Binding-site contacts:
Ligand atom CAN contacts residue Y011 of chain 1.S at 4.0 Å.
Ligand atom CAL contacts residue LEU854 of chain 1.C at 3.6 Å (hydrophobic).
Ligand atom CAM contacts residue TRP683 of chain 1.C at 3.9 Å (hydrophobic).
Ligand atom CAB contacts residue PHE701 of chain 1.C at 3.9 Å (hydrophobic).
Ligand atom CAC contacts residue VAL743 of chain 1.C at 3.6 Å (hydrophobic).
Ligand atom CAK contacts residue POV1 of chain 1.R at 3.8 Å.
Ligand atom CAQ contacts residue POV1 of chain 1.R at 3.2 Å.
Ligand atom CAI contacts residue PHE736 of chain 1.C at 3.7 Å (hydrophobic).
Ligand atom CAY contacts residue LEU854 of chain 1.C at 4.0 Å (hydrophobic).
Ligand atom CAP contacts residue Y011 of chain 1.S at 4.0 Å.
Ligand atom OAF contacts residue ARG999 of chain 1.C at 3.5 Å (salt-bridge).
Ligand atom CBG contacts residue ILE697 of chain 1.C at 4.0 Å (hydrophobic).
Ligand atom CAR contacts residue TRP683 of chain 1.C at 3.8 Å (hydrophobic).
Ligand atom CAV contacts residue POV1 of chain 1.R at 3.9 Å.
Ligand atom CAT contacts residue PHE739 of chain 1.C at 3.7 Å (hydrophobic).
Ligand atom OAG contacts residue LEU854 of chain 1.C at 3.7 Å.
Ligand atom CAN contacts residue POV1 of chain 1.R at 4.0 Å.
Ligand atom CAP contacts residue ILE697 of chain 1.C at 4.0 Å (hydrophobic).
Ligand atom CAD contacts residue SER851 of chain 1.C at 3.9 Å.
Ligand atom CAZ contacts residue PHE736 of chain 1.C at 3.8 Å (hydrophobic).
Ligand atom CAC contacts residue VAL744 of chain 1.C at 3.7 Å (hydrophobic).
Ligand atom CAV contacts residue PHE736 of chain 1.C at 3.8 Å (hydrophobic).
Ligand atom CAK contacts residue Y011 of chain 1.S at 3.9 Å.
Ligand atom CAL contacts residue VAL1003 of chain 1.C at 3.8 Å (hydrophobic).
Ligand atom CAN contacts residue PHE701 of chain 1.C at 3.7 Å (hydrophobic).
Ligand atom OAW contacts residue TRP683 of chain 1.C at 3.5 Å (h-bond).
Ligand atom CAQ contacts residue ILE697 of chain 1.C at 3.9 Å (hydrophobic).
Ligand atom CBD contacts residue POV1 of chain 1.R at 3.3 Å.
Ligand atom CAQ contacts residue Y011 of chain 1.S at 3.3 Å.
Ligand atom CAA contacts residue POV1 of chain 1.R at 3.6 Å.
Ligand atom CAM contacts residue LEU854 of chain 1.C at 3.7 Å (hydrophobic).
Ligand atom CBC contacts residue TRP683 of chain 1.C at 3.9 Å (hydrophobic).
Ligand atom OAH contacts residue ARG999 of chain 1.C at 3.4 Å (salt-bridge).
Ligand atom CAE contacts residue POV1 of chain 1.R at 3.3 Å.
Ligand atom CBI contacts residue POV1 of chain 1.R at 4.1 Å.
Ligand atom CBG contacts residue POV1 of chain 1.R at 3.6 Å.
Ligand atom CBC contacts residue PHE736 of chain 1.C at 3.6 Å (hydrophobic).
Ligand atom CAD contacts residue POV1 of chain 1.R at 3.9 Å.
Ligand atom CAX contacts residue ARG999 of chain 1.C at 3.6 Å.
Ligand atom CAS contacts residue PHE739 of chain 1.C at 4.1 Å (hydrophobic).

The small molecule below binds the protein below.
Small molecule (SMILES): CC(C)CCC[C@@H](C)[C@H]1CC[C@H]2[C@@H]3CC=C4C[C@@H](OC(=O)CCC(=O)O)CC[C@]4(C)[C@H]3CC[C@]12C

Sequence of chain 1.C:
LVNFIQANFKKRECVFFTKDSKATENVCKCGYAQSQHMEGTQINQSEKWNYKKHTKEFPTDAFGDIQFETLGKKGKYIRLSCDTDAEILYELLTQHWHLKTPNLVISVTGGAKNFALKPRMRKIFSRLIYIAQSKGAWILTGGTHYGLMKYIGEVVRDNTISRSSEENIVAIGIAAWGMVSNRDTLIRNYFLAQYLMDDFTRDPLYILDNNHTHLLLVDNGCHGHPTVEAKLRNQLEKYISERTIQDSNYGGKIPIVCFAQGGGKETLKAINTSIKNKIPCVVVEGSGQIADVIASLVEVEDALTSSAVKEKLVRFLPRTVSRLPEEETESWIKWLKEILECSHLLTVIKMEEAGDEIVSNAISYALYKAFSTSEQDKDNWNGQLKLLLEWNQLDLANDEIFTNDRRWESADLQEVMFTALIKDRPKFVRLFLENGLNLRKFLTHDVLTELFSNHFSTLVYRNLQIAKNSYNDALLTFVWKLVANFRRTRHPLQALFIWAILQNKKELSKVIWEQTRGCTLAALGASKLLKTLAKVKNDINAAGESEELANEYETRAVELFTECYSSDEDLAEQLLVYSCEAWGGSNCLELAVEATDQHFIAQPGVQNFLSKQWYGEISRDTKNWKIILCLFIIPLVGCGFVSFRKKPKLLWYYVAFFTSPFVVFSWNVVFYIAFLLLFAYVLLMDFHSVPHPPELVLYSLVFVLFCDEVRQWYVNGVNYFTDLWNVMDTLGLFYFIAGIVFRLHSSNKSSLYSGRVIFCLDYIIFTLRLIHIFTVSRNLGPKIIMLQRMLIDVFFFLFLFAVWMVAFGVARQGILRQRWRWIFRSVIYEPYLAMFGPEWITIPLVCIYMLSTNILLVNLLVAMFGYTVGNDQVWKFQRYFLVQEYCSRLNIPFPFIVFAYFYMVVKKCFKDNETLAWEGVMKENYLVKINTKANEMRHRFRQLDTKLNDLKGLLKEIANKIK